Sequence of chain 1.A:
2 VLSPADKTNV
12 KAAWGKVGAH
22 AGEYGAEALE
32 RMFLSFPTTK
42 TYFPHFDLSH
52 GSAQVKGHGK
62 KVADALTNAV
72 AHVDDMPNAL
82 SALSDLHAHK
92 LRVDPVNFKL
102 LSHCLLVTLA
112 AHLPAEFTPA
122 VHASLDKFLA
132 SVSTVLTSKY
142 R

A small-molecule ligand and the protein it binds are described below.
Small molecule (SMILES): Cc1ccc([C@@H]2CCCCO2)o1

Sequence of chain 1.C:
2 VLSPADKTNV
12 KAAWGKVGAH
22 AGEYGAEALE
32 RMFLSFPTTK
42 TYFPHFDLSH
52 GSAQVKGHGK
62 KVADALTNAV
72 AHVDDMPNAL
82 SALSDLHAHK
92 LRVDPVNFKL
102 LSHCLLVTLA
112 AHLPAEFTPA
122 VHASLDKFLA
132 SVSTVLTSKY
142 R

Binding-site contacts:
Ligand atom C9 contacts residue VAL2 of chain 1.A at 3.9 Å (hydrophobic).
Ligand atom C11 contacts residue MET77 of chain 1.C at 3.5 Å (hydrophobic).
Ligand atom C10 contacts residue PRO78 of chain 1.C at 3.8 Å (hydrophobic).
Ligand atom C11 contacts residue SER132 of chain 1.C at 3.0 Å.
Ligand atom C8 contacts residue THR135 of chain 1.C at 4.2 Å.
Ligand atom C7 contacts residue SER132 of chain 1.C at 3.1 Å.
Ligand atom C5 contacts residue SER132 of chain 1.C at 3.8 Å.
Ligand atom C1 contacts residue SER139 of chain 1.A at 4.1 Å.
Ligand atom C1 contacts residue THR135 of chain 1.A at 3.9 Å.
Ligand atom O12 contacts residue SER132 of chain 1.C at 2.4 Å (h-bond).
Ligand atom O3 contacts residue VAL2 of chain 1.C at 3.0 Å (h-bond).
Ligand atom C4 contacts residue VAL2 of chain 1.C at 4.2 Å (hydrophobic).
Ligand atom C2 contacts residue SER132 of chain 1.C at 4.3 Å.
Ligand atom O12 contacts residue MET77 of chain 1.C at 4.1 Å.
Ligand atom C9 contacts residue SER132 of chain 1.C at 4.2 Å.
Ligand atom C10 contacts residue MET77 of chain 1.C at 4.3 Å (hydrophobic).
Ligand atom C1 contacts residue VAL2 of chain 1.C at 1.4 Å (hydrophobic).
Ligand atom C1 contacts residue LEU3 of chain 1.C at 4.2 Å (hydrophobic).
Ligand atom C2 contacts residue VAL2 of chain 1.C at 2.5 Å (hydrophobic).
Ligand atom C8 contacts residue VAL136 of chain 1.C at 4.1 Å (hydrophobic).
Ligand atom C10 contacts residue VAL136 of chain 1.C at 4.1 Å (hydrophobic).
Ligand atom C10 contacts residue SER132 of chain 1.C at 4.2 Å.
Ligand atom C8 contacts residue SER132 of chain 1.C at 3.4 Å.
Ligand atom C9 contacts residue VAL136 of chain 1.C at 3.6 Å (hydrophobic).
Ligand atom O3 contacts residue SER132 of chain 1.C at 3.7 Å.
Ligand atom C5 contacts residue THR135 of chain 1.A at 4.2 Å.
Ligand atom C6 contacts residue VAL2 of chain 1.C at 3.7 Å (hydrophobic).
Ligand atom C9 contacts residue PRO78 of chain 1.C at 4.2 Å (hydrophobic).
Ligand atom C6 contacts residue THR135 of chain 1.A at 3.4 Å.
Ligand atom C2 contacts residue THR135 of chain 1.A at 3.8 Å.
Ligand atom C5 contacts residue THR135 of chain 1.C at 4.2 Å.
Ligand atom C4 contacts residue SER132 of chain 1.C at 3.3 Å.
Ligand atom C6 contacts residue SER132 of chain 1.C at 4.2 Å.